Sequence of chain 1.B:
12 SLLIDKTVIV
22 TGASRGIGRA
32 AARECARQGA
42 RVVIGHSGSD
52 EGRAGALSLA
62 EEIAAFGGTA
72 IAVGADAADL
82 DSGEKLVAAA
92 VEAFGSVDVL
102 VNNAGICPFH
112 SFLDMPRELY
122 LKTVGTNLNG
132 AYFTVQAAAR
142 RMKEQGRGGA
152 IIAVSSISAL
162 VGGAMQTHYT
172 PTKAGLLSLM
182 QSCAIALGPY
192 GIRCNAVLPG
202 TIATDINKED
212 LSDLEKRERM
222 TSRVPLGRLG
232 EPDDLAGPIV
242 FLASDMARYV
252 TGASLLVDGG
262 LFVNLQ

Sequence of chain 1.A:
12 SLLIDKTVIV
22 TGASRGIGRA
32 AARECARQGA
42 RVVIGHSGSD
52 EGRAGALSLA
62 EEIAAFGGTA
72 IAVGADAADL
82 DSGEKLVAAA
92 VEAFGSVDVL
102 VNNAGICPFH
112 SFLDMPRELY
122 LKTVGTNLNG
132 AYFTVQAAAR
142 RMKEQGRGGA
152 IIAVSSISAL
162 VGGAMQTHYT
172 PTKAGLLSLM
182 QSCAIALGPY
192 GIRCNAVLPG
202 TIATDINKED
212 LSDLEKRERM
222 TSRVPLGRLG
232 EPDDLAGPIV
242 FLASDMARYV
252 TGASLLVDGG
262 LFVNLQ

Binding-site contacts:
Ligand atom O3 contacts residue MET247 of chain 1.A at 3.9 Å.
Ligand atom C6 contacts residue ALA237 of chain 1.B at 3.8 Å (hydrophobic).
Ligand atom O1 contacts residue GLY238 of chain 1.B at 3.1 Å.
Ligand atom C4 contacts residue ARG249 of chain 1.A at 3.8 Å.
Ligand atom C4 contacts residue ASP234 of chain 1.B at 4.1 Å.
Ligand atom C1 contacts residue GLY238 of chain 1.B at 4.2 Å.
Ligand atom O5 contacts residue ALA237 of chain 1.B at 4.0 Å.
Ligand atom C6 contacts residue ASP234 of chain 1.B at 3.7 Å.
Ligand atom O5 contacts residue ASP234 of chain 1.B at 4.4 Å.
Ligand atom O3 contacts residue ASP246 of chain 1.A at 2.8 Å (salt-bridge).
Ligand atom C6 contacts residue GLU35 of chain 1.B at 3.8 Å.
Ligand atom O5 contacts residue GLY238 of chain 1.B at 3.8 Å.
Ligand atom O1 contacts residue MET247 of chain 1.A at 3.5 Å.
Ligand atom C2 contacts residue ASP246 of chain 1.A at 4.1 Å.
Ligand atom C2 contacts residue MET247 of chain 1.A at 4.4 Å (hydrophobic).
Ligand atom O3 contacts residue ASP234 of chain 1.B at 4.4 Å.
Ligand atom O3 contacts residue ARG249 of chain 1.A at 3.3 Å (salt-bridge).
Ligand atom C3 contacts residue ASP246 of chain 1.A at 3.6 Å.
Ligand atom O4 contacts residue ARG249 of chain 1.A at 3.1 Å (salt-bridge).
Ligand atom O1 contacts residue GLU35 of chain 1.B at 4.2 Å.
Ligand atom C5 contacts residue GLU35 of chain 1.B at 4.0 Å.
Ligand atom O2 contacts residue MET247 of chain 1.A at 3.2 Å (h-bond).
Ligand atom C5 contacts residue ASP234 of chain 1.B at 4.4 Å.
Ligand atom C1 contacts residue GLU35 of chain 1.B at 3.8 Å.
Ligand atom O5 contacts residue GLU35 of chain 1.B at 3.8 Å.
Ligand atom C3 contacts residue ARG249 of chain 1.A at 3.6 Å.
Ligand atom O2 contacts residue ASP246 of chain 1.A at 3.3 Å.

This protein binds this small molecule.
Small molecule (SMILES): C[C@@H]1O[C@H](O)[C@H](O)[C@H](O)[C@H]1O